Sequence of chain 42.A:
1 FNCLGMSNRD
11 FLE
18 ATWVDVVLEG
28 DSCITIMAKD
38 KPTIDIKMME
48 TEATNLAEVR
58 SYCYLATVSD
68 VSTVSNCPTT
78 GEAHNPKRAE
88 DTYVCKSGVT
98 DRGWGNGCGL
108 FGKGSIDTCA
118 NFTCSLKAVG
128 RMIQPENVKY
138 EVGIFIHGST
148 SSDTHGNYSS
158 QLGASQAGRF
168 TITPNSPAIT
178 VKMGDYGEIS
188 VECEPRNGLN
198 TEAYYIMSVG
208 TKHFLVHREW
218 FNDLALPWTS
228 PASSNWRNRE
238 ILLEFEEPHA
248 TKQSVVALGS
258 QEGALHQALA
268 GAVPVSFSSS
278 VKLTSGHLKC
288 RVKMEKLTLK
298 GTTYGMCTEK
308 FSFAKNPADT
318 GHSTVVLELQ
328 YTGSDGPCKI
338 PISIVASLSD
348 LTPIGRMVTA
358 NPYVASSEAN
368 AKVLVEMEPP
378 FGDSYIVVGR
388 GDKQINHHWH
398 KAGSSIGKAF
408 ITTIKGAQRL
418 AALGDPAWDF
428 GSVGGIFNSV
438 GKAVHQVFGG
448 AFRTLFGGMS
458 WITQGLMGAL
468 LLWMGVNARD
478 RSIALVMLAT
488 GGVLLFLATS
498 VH

Binding-site contacts:
Ligand atom C1 contacts residue THR89 of chain 42.A at 4.2 Å.
Ligand atom N2 contacts residue TYR90 of chain 42.A at 4.4 Å.
Ligand atom C7 contacts residue ASN118 of chain 42.A at 3.8 Å.
Ligand atom C1 contacts residue SER66 of chain 42.A at 4.5 Å.
Ligand atom O6 contacts residue PHE119 of chain 42.A at 2.8 Å (h-bond).
Ligand atom C2 contacts residue ASN118 of chain 42.A at 2.5 Å.
Ligand atom C5 contacts residue ASN118 of chain 42.A at 3.6 Å.
Ligand atom O5 contacts residue ASN118 of chain 42.A at 2.4 Å (h-bond).
Ligand atom C8 contacts residue SER66 of chain 42.A at 3.6 Å.
Ligand atom C1 contacts residue ASN118 of chain 42.A at 1.4 Å.
Ligand atom O5 contacts residue THR89 of chain 42.A at 4.5 Å.
Ligand atom C4 contacts residue ASN118 of chain 42.A at 4.2 Å.
Ligand atom C8 contacts residue ASN118 of chain 42.A at 3.7 Å.
Ligand atom C8 contacts residue ASP67 of chain 42.A at 3.7 Å.
Ligand atom O6 contacts residue THR89 of chain 42.A at 3.9 Å.
Ligand atom C5 contacts residue THR120 of chain 42.A at 4.2 Å.
Ligand atom C6 contacts residue PHE119 of chain 42.A at 4.0 Å (hydrophobic).
Ligand atom O6 contacts residue ASN118 of chain 42.A at 4.2 Å.
Ligand atom N2 contacts residue ASN118 of chain 42.A at 2.9 Å (h-bond).
Ligand atom C6 contacts residue THR120 of chain 42.A at 3.8 Å.
Ligand atom O6 contacts residue THR120 of chain 42.A at 3.6 Å (h-bond).
Ligand atom O5 contacts residue THR120 of chain 42.A at 3.4 Å (h-bond).
Ligand atom C3 contacts residue ASN118 of chain 42.A at 3.8 Å.
Ligand atom O5 contacts residue PHE119 of chain 42.A at 3.9 Å.

A small-molecule ligand and the protein it binds are described below.
Small molecule (SMILES): CC(=O)N[C@@H]1[C@@H](O)[C@H](O)[C@@H](CO)O[C@H]1O